A protein and the small-molecule ligand that binds it are described below.
Small molecule (SMILES): CC(=O)N[C@H]1[C@H](O[C@H]2[C@H](O)[C@@H](NC(C)=O)CO[C@@H]2CO)O[C@H](CO)[C@@H](O[C@@H]2O[C@H](CO)[C@@H](O)[C@H](O)[C@@H]2O)[C@@H]1O

Sequence of chain 21.E:
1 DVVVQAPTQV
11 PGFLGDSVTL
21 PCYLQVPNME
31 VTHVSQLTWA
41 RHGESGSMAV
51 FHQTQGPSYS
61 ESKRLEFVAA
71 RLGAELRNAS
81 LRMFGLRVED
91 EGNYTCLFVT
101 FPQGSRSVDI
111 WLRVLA

Binding-site contacts:
Ligand atom C3 contacts residue ASN78 of chain 21.E at 4.0 Å.
Ligand atom O5 contacts residue SER80 of chain 21.E at 4.1 Å.
Ligand atom C7 contacts residue ASN78 of chain 21.E at 3.9 Å.
Ligand atom C1 contacts residue ASN78 of chain 21.E at 1.4 Å.
Ligand atom C2 contacts residue ASN78 of chain 21.E at 2.7 Å.
Ligand atom C1 contacts residue ALA69 of chain 21.E at 4.3 Å (hydrophobic).
Ligand atom C5 contacts residue SER80 of chain 21.E at 4.0 Å.
Ligand atom C4 contacts residue ASN78 of chain 21.E at 4.2 Å.
Ligand atom C5 contacts residue ALA69 of chain 21.E at 4.4 Å (hydrophobic).
Ligand atom O5 contacts residue ASN78 of chain 21.E at 2.2 Å (h-bond).
Ligand atom C8 contacts residue TYR23 of chain 21.E at 3.3 Å (hydrophobic).
Ligand atom C7 contacts residue TYR23 of chain 21.E at 4.0 Å (hydrophobic).
Ligand atom O7 contacts residue ASN78 of chain 21.E at 4.0 Å.
Ligand atom N2 contacts residue ASN78 of chain 21.E at 3.2 Å (h-bond).
Ligand atom C6 contacts residue VAL68 of chain 21.E at 3.1 Å (hydrophobic).
Ligand atom O5 contacts residue ALA69 of chain 21.E at 3.5 Å.
Ligand atom C6 contacts residue ALA69 of chain 21.E at 4.1 Å (hydrophobic).
Ligand atom C1 contacts residue SER80 of chain 21.E at 3.8 Å.
Ligand atom O7 contacts residue TYR23 of chain 21.E at 4.2 Å.
Ligand atom C5 contacts residue VAL68 of chain 21.E at 4.4 Å (hydrophobic).
Ligand atom O6 contacts residue ALA69 of chain 21.E at 4.0 Å.
Ligand atom O6 contacts residue VAL68 of chain 21.E at 3.8 Å.
Ligand atom C5 contacts residue ASN78 of chain 21.E at 3.5 Å.
Ligand atom C6 contacts residue ASN78 of chain 21.E at 4.5 Å.